Sequence of chain 1.A:
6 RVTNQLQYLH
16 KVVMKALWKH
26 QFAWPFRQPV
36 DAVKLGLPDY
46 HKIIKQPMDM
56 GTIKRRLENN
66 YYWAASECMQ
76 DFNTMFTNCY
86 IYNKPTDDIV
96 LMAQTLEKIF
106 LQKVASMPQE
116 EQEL

A small-molecule ligand and the protein it binds are described below.
Small molecule (SMILES): Cc1noc(C)c1-c1cc(S(=O)(=O)NC2CCCC2)c2cccnc2c1

Binding-site contacts:
Ligand atom C22 contacts residue ILE94 of chain 1.A at 3.4 Å (hydrophobic).
Ligand atom C26 contacts residue TRP29 of chain 1.A at 4.1 Å (hydrophobic).
Ligand atom C26 contacts residue LEU40 of chain 1.A at 3.6 Å (hydrophobic).
Ligand atom C02 contacts residue PRO30 of chain 1.A at 3.8 Å (hydrophobic).
Ligand atom C17 contacts residue PRO30 of chain 1.A at 3.8 Å (hydrophobic).
Ligand atom C21 contacts residue MET97 of chain 1.A at 3.5 Å (hydrophobic).
Ligand atom O10 contacts residue LEU40 of chain 1.A at 3.6 Å.
Ligand atom C12 contacts residue ILE94 of chain 1.A at 3.9 Å (hydrophobic).
Ligand atom C03 contacts residue LEU40 of chain 1.A at 3.8 Å (hydrophobic).
Ligand atom N14 contacts residue VAL35 of chain 1.A at 4.2 Å.
Ligand atom C01 contacts residue LEU40 of chain 1.A at 3.6 Å (hydrophobic).
Ligand atom N14 contacts residue ASN88 of chain 1.A at 3.1 Å (h-bond).
Ligand atom C21 contacts residue ILE94 of chain 1.A at 4.1 Å (hydrophobic).
Ligand atom C16 contacts residue LEU42 of chain 1.A at 3.6 Å (hydrophobic).
Ligand atom C01 contacts residue PRO30 of chain 1.A at 3.9 Å (hydrophobic).
Ligand atom C22 contacts residue PRO30 of chain 1.A at 4.1 Å (hydrophobic).
Ligand atom C16 contacts residue TYR87 of chain 1.A at 4.1 Å (hydrophobic).
Ligand atom C21 contacts residue PRO30 of chain 1.A at 3.9 Å (hydrophobic).
Ligand atom C02 contacts residue LEU40 of chain 1.A at 3.7 Å (hydrophobic).
Ligand atom C12 contacts residue VAL35 of chain 1.A at 4.0 Å (hydrophobic).
Ligand atom C05 contacts residue LEU40 of chain 1.A at 3.9 Å (hydrophobic).
Ligand atom C24 contacts residue TRP29 of chain 1.A at 3.8 Å (hydrophobic).
Ligand atom C20 contacts residue MET97 of chain 1.A at 3.7 Å (hydrophobic).
Ligand atom O13 contacts residue VAL35 of chain 1.A at 4.0 Å.
Ligand atom C17 contacts residue ILE94 of chain 1.A at 3.8 Å (hydrophobic).
Ligand atom C16 contacts residue ASN88 of chain 1.A at 3.4 Å.
Ligand atom N14 contacts residue TYR45 of chain 1.A at 4.0 Å.
Ligand atom C17 contacts residue PHE31 of chain 1.A at 3.4 Å (hydrophobic).
Ligand atom O13 contacts residue CYS84 of chain 1.A at 4.0 Å.
Ligand atom C20 contacts residue ASP93 of chain 1.A at 4.1 Å.
Ligand atom N23 contacts residue PRO30 of chain 1.A at 3.6 Å (h-bond).
Ligand atom O13 contacts residue ASN88 of chain 1.A at 3.6 Å.
Ligand atom C25 contacts residue TRP29 of chain 1.A at 3.5 Å (hydrophobic).
Ligand atom C07 contacts residue ILE94 of chain 1.A at 4.2 Å (hydrophobic).
Ligand atom C07 contacts residue VAL35 of chain 1.A at 4.2 Å (hydrophobic).
Ligand atom C15 contacts residue ASN88 of chain 1.A at 3.7 Å.
Ligand atom C21 contacts residue TRP29 of chain 1.A at 3.7 Å (hydrophobic).
Ligand atom C06 contacts residue LEU40 of chain 1.A at 3.7 Å (hydrophobic).
Ligand atom C04 contacts residue LEU40 of chain 1.A at 3.9 Å (hydrophobic).
Ligand atom C25 contacts residue LEU40 of chain 1.A at 4.0 Å (hydrophobic).